This protein binds this small molecule.
Small molecule (SMILES): CC(=O)N[C@H]1[C@H](O[C@H]2[C@H](O)[C@@H](NC(C)=O)CO[C@@H]2CO)O[C@H](CO)[C@@H](O)[C@@H]1O

Binding-site contacts:
Ligand atom C6 contacts residue THR231 of chain 1.B at 4.3 Å.
Ligand atom N2 contacts residue ILE194 of chain 1.B at 3.6 Å.
Ligand atom O7 contacts residue ASN229 of chain 1.B at 3.4 Å (h-bond).
Ligand atom O6 contacts residue GLU232 of chain 1.B at 3.0 Å (salt-bridge).
Ligand atom C5 contacts residue THR231 of chain 1.B at 3.6 Å.
Ligand atom C8 contacts residue GLU232 of chain 1.B at 4.2 Å.
Ligand atom O6 contacts residue THR231 of chain 1.B at 3.6 Å.
Ligand atom C3 contacts residue ASN229 of chain 1.B at 3.8 Å.
Ligand atom C1 contacts residue ILE194 of chain 1.B at 4.0 Å (hydrophobic).
Ligand atom O5 contacts residue THR231 of chain 1.B at 3.5 Å (h-bond).
Ligand atom C6 contacts residue GLU232 of chain 1.B at 4.2 Å.
Ligand atom C8 contacts residue ASN229 of chain 1.B at 4.5 Å.
Ligand atom C8 contacts residue THR231 of chain 1.B at 4.1 Å.
Ligand atom C2 contacts residue ASN229 of chain 1.B at 2.5 Å.
Ligand atom C8 contacts residue THR188 of chain 1.B at 4.0 Å.
Ligand atom O7 contacts residue LYS267 of chain 1.B at 4.3 Å.
Ligand atom C1 contacts residue ASN229 of chain 1.B at 1.4 Å.
Ligand atom C4 contacts residue ASN229 of chain 1.B at 4.3 Å.
Ligand atom C2 contacts residue THR231 of chain 1.B at 4.4 Å.
Ligand atom C7 contacts residue THR231 of chain 1.B at 4.3 Å.
Ligand atom C7 contacts residue ASN229 of chain 1.B at 3.3 Å.
Ligand atom C8 contacts residue GLN227 of chain 1.B at 4.3 Å.
Ligand atom C2 contacts residue ILE194 of chain 1.B at 4.4 Å (hydrophobic).
Ligand atom N2 contacts residue ASN229 of chain 1.B at 2.9 Å (h-bond).
Ligand atom C7 contacts residue ILE194 of chain 1.B at 3.9 Å (hydrophobic).
Ligand atom O7 contacts residue GLN227 of chain 1.B at 4.1 Å.
Ligand atom C5 contacts residue ASN229 of chain 1.B at 3.7 Å.
Ligand atom C1 contacts residue THR231 of chain 1.B at 3.3 Å.
Ligand atom O7 contacts residue THR231 of chain 1.B at 3.9 Å.
Ligand atom O5 contacts residue ASN229 of chain 1.B at 2.4 Å (h-bond).
Ligand atom C8 contacts residue ILE194 of chain 1.B at 3.9 Å (hydrophobic).

Sequence of chain 1.B:
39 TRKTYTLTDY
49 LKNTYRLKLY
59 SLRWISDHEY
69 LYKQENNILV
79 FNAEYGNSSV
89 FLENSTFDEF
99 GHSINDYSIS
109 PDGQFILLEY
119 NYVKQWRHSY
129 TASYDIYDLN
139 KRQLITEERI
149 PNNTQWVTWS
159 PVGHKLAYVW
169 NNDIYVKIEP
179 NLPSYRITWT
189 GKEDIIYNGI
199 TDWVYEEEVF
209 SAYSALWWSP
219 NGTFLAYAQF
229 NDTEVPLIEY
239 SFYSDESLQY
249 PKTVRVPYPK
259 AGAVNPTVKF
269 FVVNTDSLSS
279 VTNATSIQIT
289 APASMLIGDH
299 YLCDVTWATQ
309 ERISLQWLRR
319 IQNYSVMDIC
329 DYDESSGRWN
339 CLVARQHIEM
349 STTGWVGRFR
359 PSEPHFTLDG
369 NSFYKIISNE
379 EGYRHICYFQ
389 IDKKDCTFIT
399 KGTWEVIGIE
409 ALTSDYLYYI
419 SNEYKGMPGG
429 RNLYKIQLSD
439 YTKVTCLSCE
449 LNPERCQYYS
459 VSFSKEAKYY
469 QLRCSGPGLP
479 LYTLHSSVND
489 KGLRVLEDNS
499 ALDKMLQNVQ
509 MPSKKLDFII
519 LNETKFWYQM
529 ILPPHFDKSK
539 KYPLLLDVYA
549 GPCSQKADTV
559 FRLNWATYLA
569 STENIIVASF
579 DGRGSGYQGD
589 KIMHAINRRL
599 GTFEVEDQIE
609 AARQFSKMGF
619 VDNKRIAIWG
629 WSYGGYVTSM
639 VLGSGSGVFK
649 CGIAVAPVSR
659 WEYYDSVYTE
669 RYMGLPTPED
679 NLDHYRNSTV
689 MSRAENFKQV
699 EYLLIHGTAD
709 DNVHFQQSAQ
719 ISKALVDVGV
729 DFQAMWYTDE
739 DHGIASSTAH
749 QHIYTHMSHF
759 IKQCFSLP